Sequence of chain 1.O:
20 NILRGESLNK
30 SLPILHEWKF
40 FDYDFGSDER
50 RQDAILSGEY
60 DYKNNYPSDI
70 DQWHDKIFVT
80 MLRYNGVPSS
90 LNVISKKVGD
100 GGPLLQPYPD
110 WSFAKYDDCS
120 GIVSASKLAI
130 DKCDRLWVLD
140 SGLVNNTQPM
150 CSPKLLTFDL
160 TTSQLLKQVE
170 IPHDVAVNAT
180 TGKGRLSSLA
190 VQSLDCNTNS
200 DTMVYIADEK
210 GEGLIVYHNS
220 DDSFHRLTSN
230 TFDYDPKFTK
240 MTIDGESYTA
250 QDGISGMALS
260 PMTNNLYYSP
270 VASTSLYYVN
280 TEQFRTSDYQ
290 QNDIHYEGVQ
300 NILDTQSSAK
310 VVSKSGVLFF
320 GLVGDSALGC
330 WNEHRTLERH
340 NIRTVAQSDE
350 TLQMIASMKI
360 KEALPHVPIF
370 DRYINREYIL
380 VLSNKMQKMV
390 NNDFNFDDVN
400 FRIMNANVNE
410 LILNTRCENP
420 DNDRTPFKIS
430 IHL

Binding-site contacts:
Ligand atom C1 contacts residue ASN28 of chain 1.O at 1.4 Å.
Ligand atom C4 contacts residue ASN28 of chain 1.O at 4.2 Å.
Ligand atom C3 contacts residue ASN28 of chain 1.O at 3.8 Å.
Ligand atom C7 contacts residue ASN28 of chain 1.O at 3.8 Å.
Ligand atom N2 contacts residue ASN28 of chain 1.O at 2.9 Å (h-bond).
Ligand atom O5 contacts residue ASN28 of chain 1.O at 2.4 Å (h-bond).
Ligand atom C2 contacts residue ASN28 of chain 1.O at 2.5 Å.
Ligand atom O7 contacts residue ASN28 of chain 1.O at 4.3 Å.
Ligand atom C5 contacts residue ASN28 of chain 1.O at 3.7 Å.

The small molecule below binds the protein below.
Small molecule (SMILES): CC(=O)N[C@@H]1[C@@H](O)[C@H](O)[C@@H](CO)O[C@H]1O